This small molecule binds to this protein.
Small molecule (SMILES): CC(C)Oc1ccccc1C(N)=O

Binding-site contacts:
Ligand atom C3 contacts residue MET55 of chain 1.D at 3.8 Å (hydrophobic).
Ligand atom C3 contacts residue VAL63 of chain 1.D at 3.8 Å (hydrophobic).
Ligand atom C8 contacts residue LEU181 of chain 1.D at 3.4 Å (hydrophobic).
Ligand atom N11 contacts residue ALA74 of chain 1.D at 3.6 Å.
Ligand atom O12 contacts residue MET55 of chain 1.D at 4.5 Å.
Ligand atom C10 contacts residue ALA74 of chain 1.D at 3.5 Å (hydrophobic).
Ligand atom N11 contacts residue LEU181 of chain 1.D at 3.6 Å.
Ligand atom C4 contacts residue VAL63 of chain 1.D at 3.7 Å (hydrophobic).
Ligand atom C10 contacts residue MET128 of chain 1.D at 3.9 Å (hydrophobic).
Ligand atom C7 contacts residue VAL63 of chain 1.D at 4.0 Å (hydrophobic).
Ligand atom C2 contacts residue LEU181 of chain 1.D at 4.3 Å (hydrophobic).
Ligand atom C9 contacts residue LEU181 of chain 1.D at 4.3 Å (hydrophobic).
Ligand atom O12 contacts residue VAL126 of chain 1.D at 4.0 Å.
Ligand atom C10 contacts residue VAL126 of chain 1.D at 4.0 Å (hydrophobic).
Ligand atom C9 contacts residue TYR125 of chain 1.D at 3.6 Å (hydrophobic).
Ligand atom C8 contacts residue VAL63 of chain 1.D at 3.9 Å (hydrophobic).
Ligand atom C1 contacts residue TYR125 of chain 1.D at 3.7 Å (hydrophobic).
Ligand atom C2 contacts residue SER191 of chain 1.D at 3.7 Å.
Ligand atom N11 contacts residue TYR125 of chain 1.D at 4.2 Å.
Ligand atom C1 contacts residue VAL63 of chain 1.D at 3.8 Å (hydrophobic).
Ligand atom C7 contacts residue ALA74 of chain 1.D at 4.0 Å (hydrophobic).
Ligand atom C7 contacts residue LEU181 of chain 1.D at 3.7 Å (hydrophobic).
Ligand atom O13 contacts residue LEU181 of chain 1.D at 3.0 Å.
Ligand atom C6 contacts residue LEU181 of chain 1.D at 4.1 Å (hydrophobic).
Ligand atom O12 contacts residue ALA74 of chain 1.D at 3.8 Å.
Ligand atom C6 contacts residue VAL63 of chain 1.D at 3.7 Å (hydrophobic).
Ligand atom C1 contacts residue LYS76 of chain 1.D at 3.9 Å.
Ligand atom N11 contacts residue VAL126 of chain 1.D at 3.2 Å (h-bond).
Ligand atom O12 contacts residue TYR127 of chain 1.D at 3.9 Å.
Ligand atom C5 contacts residue VAL63 of chain 1.D at 3.9 Å (hydrophobic).
Ligand atom O13 contacts residue SER191 of chain 1.D at 4.5 Å.
Ligand atom C10 contacts residue LEU181 of chain 1.D at 3.8 Å (hydrophobic).
Ligand atom C2 contacts residue TYR125 of chain 1.D at 3.8 Å (hydrophobic).
Ligand atom C2 contacts residue VAL109 of chain 1.D at 4.0 Å (hydrophobic).
Ligand atom N11 contacts residue MET128 of chain 1.D at 3.7 Å.
Ligand atom C5 contacts residue MET55 of chain 1.D at 3.9 Å (hydrophobic).
Ligand atom O12 contacts residue MET128 of chain 1.D at 3.0 Å (h-bond).
Ligand atom N11 contacts residue VAL109 of chain 1.D at 4.2 Å.

Sequence of chain 1.D:
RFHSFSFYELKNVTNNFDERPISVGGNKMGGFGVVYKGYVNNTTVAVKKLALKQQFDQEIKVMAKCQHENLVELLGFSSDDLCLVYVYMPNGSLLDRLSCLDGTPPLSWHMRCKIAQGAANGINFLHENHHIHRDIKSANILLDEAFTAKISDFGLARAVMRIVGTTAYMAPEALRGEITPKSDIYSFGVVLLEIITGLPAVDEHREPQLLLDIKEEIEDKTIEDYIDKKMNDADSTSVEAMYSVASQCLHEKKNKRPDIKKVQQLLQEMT